The small molecule below binds the protein below.
Small molecule (SMILES): Nc1ncnc2c1ncn2[C@@H]1O[C@H](CO[P](=O)(O)O[P](=O)(O)CP(=O)(O)O)[C@@H](O)[C@H]1O

Sequence of chain 1.F:
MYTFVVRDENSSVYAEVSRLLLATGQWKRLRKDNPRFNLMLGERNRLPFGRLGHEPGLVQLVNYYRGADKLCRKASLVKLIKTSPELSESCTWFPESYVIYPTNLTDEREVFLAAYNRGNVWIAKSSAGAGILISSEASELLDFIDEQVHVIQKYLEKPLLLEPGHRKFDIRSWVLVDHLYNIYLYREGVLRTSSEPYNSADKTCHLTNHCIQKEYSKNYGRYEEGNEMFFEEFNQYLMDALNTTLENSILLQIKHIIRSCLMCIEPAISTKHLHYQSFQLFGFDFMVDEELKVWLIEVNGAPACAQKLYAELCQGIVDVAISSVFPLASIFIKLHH

Binding-site contacts:
Ligand atom O2G contacts residue ASN333 of chain 1.F at 3.3 Å (h-bond).
Ligand atom PG contacts residue GLU331 of chain 1.F at 3.3 Å.
Ligand atom O2' contacts residue THR241 of chain 1.F at 3.5 Å (h-bond).
Ligand atom O1B contacts residue GLU331 of chain 1.F at 2.8 Å (salt-bridge).
Ligand atom N7 contacts residue LYS150 of chain 1.F at 3.5 Å (salt-bridge).
Ligand atom O2G contacts residue GLU331 of chain 1.F at 3.4 Å (salt-bridge).
Ligand atom N6 contacts residue ILE148 of chain 1.F at 3.7 Å.
Ligand atom O2A contacts residue LYS74 of chain 1.F at 3.5 Å.
Ligand atom C5' contacts residue ASN242 of chain 1.F at 3.2 Å.
Ligand atom C8 contacts residue LYS150 of chain 1.F at 3.8 Å.
Ligand atom N6 contacts residue TYR185 of chain 1.F at 3.6 Å.
Ligand atom O2G contacts residue ARG202 of chain 1.F at 3.2 Å (salt-bridge).
Ligand atom N6 contacts residue LYS184 of chain 1.F at 2.6 Å (salt-bridge).
Ligand atom N3 contacts residue TYR185 of chain 1.F at 3.6 Å.
Ligand atom O1A contacts residue ILE330 of chain 1.F at 3.7 Å.
Ligand atom N6 contacts residue GLN183 of chain 1.F at 3.2 Å (h-bond).
Ligand atom N1 contacts residue LEU186 of chain 1.F at 2.8 Å (h-bond).
Ligand atom O2G contacts residue ASP318 of chain 1.F at 2.5 Å (salt-bridge).
Ligand atom C2 contacts residue LYS198 of chain 1.F at 3.2 Å.
Ligand atom O1B contacts residue MG1 of chain 1.V at 2.5 Å.
Ligand atom O3' contacts residue THR241 of chain 1.F at 2.2 Å (h-bond).
Ligand atom C2 contacts residue LEU186 of chain 1.F at 3.5 Å (hydrophobic).
Ligand atom O3G contacts residue MG1 of chain 1.V at 2.1 Å.
Ligand atom C3B contacts residue ASN242 of chain 1.F at 3.4 Å.
Ligand atom N7 contacts residue ILE148 of chain 1.F at 3.6 Å.
Ligand atom C3' contacts residue THR241 of chain 1.F at 3.6 Å.
Ligand atom PG contacts residue MG1 of chain 1.V at 3.7 Å.
Ligand atom O2A contacts residue LYS150 of chain 1.F at 3.2 Å.
Ligand atom C6 contacts residue LYS184 of chain 1.F at 3.7 Å.
Ligand atom PB contacts residue MG1 of chain 1.V at 3.6 Å.
Ligand atom O3G contacts residue GLU331 of chain 1.F at 2.2 Å (salt-bridge).
Ligand atom N1 contacts residue TYR185 of chain 1.F at 3.5 Å.
Ligand atom O1B contacts residue LYS74 of chain 1.F at 3.5 Å (salt-bridge).
Ligand atom C8 contacts residue ILE148 of chain 1.F at 3.6 Å (hydrophobic).
Ligand atom O2G contacts residue ARG222 of chain 1.F at 3.4 Å (salt-bridge).
Ligand atom O1A contacts residue GLU331 of chain 1.F at 3.7 Å.
Ligand atom N3 contacts residue LYS198 of chain 1.F at 2.9 Å (salt-bridge).
Ligand atom O3G contacts residue ASN333 of chain 1.F at 2.8 Å (h-bond).
Ligand atom N7 contacts residue GLN183 of chain 1.F at 3.2 Å (h-bond).
Ligand atom C2 contacts residue TYR185 of chain 1.F at 3.6 Å (hydrophobic).